Sequence of chain 2.F:
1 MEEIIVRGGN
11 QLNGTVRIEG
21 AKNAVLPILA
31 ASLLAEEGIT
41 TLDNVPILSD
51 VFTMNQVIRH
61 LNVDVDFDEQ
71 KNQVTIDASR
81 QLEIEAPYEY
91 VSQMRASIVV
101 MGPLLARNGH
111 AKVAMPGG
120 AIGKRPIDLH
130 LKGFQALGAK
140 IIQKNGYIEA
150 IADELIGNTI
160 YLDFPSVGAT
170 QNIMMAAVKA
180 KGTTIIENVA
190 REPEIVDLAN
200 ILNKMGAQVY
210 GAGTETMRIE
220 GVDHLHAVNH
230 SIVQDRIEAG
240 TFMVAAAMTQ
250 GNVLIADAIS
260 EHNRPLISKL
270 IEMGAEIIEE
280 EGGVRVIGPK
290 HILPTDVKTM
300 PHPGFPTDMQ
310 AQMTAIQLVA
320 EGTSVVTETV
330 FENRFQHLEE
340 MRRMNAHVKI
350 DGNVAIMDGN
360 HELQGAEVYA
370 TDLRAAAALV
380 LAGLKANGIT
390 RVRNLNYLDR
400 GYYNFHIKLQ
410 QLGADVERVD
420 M

This small molecule binds to this protein.
Small molecule (SMILES): CC(=O)N[C@H]1[C@@H](O[P](=O)(O)O[P](=O)(O)OC[C@H]2O[C@@H](n3ccc(=O)[nH]c3=O)[C@H](O)[C@@H]2O)O[C@H](CO)[C@@H](O)[C@@H]1O[C@H](C)C(=O)O

Binding-site contacts:
Ligand atom O5D contacts residue GLY167 of chain 2.F at 3.4 Å.
Ligand atom O1E contacts residue ARG373 of chain 2.F at 2.9 Å (salt-bridge).
Ligand atom C8 contacts residue LYS22 of chain 2.F at 3.5 Å.
Ligand atom C1E contacts residue ASP307 of chain 2.F at 3.4 Å.
Ligand atom C5U contacts residue GLY167 of chain 2.F at 3.6 Å.
Ligand atom C2E contacts residue LYS22 of chain 2.F at 3.5 Å.
Ligand atom O1A contacts residue ALA96 of chain 2.F at 3.3 Å.
Ligand atom O3D contacts residue PRO125 of chain 2.F at 2.9 Å (h-bond).
Ligand atom O1E contacts residue LYS22 of chain 2.F at 2.8 Å (salt-bridge).
Ligand atom C5D contacts residue GLY167 of chain 2.F at 3.7 Å.
Ligand atom C6U contacts residue SER165 of chain 2.F at 3.0 Å.
Ligand atom O1B contacts residue GLY167 of chain 2.F at 3.5 Å (h-bond).
Ligand atom O1E contacts residue ASP307 of chain 2.F at 3.5 Å (salt-bridge).
Ligand atom O3D contacts residue ILE126 of chain 2.F at 3.4 Å.
Ligand atom O2E contacts residue ASP307 of chain 2.F at 2.8 Å (salt-bridge).
Ligand atom O2E contacts residue ARG373 of chain 2.F at 3.1 Å (salt-bridge).
Ligand atom O2A contacts residue VAL99 of chain 2.F at 3.2 Å.
Ligand atom C6 contacts residue ASP307 of chain 2.F at 3.6 Å.
Ligand atom C2D contacts residue HIS129 of chain 2.F at 3.6 Å.
Ligand atom C5U contacts residue VAL166 of chain 2.F at 3.1 Å (hydrophobic).
Ligand atom O2E contacts residue ARG333 of chain 2.F at 2.8 Å (salt-bridge).
Ligand atom C3D contacts residue HIS129 of chain 2.F at 3.1 Å.
Ligand atom C2D contacts residue SER165 of chain 2.F at 3.5 Å.
Ligand atom C4 contacts residue ASP307 of chain 2.F at 3.0 Å.
Ligand atom C5D contacts residue HIS129 of chain 2.F at 3.1 Å.
Ligand atom O3D contacts residue ARG124 of chain 2.F at 3.1 Å (salt-bridge).
Ligand atom C1E contacts residue LYS22 of chain 2.F at 3.5 Å.
Ligand atom O3 contacts residue ASP307 of chain 2.F at 3.5 Å (salt-bridge).
Ligand atom O2D contacts residue SER165 of chain 2.F at 3.6 Å.
Ligand atom C6U contacts residue GLY167 of chain 2.F at 3.6 Å.
Ligand atom C5U contacts residue SER165 of chain 2.F at 3.4 Å.
Ligand atom O4 contacts residue ASP307 of chain 2.F at 2.6 Å (salt-bridge).
Ligand atom O1A contacts residue ARG95 of chain 2.F at 3.4 Å.
Ligand atom O1E contacts residue ASN23 of chain 2.F at 3.1 Å (h-bond).
Ligand atom C1 contacts residue ASN23 of chain 2.F at 3.6 Å.
Ligand atom N2 contacts residue LYS123 of chain 2.F at 3.6 Å.
Ligand atom O4 contacts residue PHE330 of chain 2.F at 3.2 Å.
Ligand atom O2D contacts residue PRO125 of chain 2.F at 3.1 Å (h-bond).
Ligand atom O2U contacts residue ARG124 of chain 2.F at 3.7 Å.
Ligand atom O2D contacts residue ARG124 of chain 2.F at 3.3 Å.